Sequence of chain 1.C:
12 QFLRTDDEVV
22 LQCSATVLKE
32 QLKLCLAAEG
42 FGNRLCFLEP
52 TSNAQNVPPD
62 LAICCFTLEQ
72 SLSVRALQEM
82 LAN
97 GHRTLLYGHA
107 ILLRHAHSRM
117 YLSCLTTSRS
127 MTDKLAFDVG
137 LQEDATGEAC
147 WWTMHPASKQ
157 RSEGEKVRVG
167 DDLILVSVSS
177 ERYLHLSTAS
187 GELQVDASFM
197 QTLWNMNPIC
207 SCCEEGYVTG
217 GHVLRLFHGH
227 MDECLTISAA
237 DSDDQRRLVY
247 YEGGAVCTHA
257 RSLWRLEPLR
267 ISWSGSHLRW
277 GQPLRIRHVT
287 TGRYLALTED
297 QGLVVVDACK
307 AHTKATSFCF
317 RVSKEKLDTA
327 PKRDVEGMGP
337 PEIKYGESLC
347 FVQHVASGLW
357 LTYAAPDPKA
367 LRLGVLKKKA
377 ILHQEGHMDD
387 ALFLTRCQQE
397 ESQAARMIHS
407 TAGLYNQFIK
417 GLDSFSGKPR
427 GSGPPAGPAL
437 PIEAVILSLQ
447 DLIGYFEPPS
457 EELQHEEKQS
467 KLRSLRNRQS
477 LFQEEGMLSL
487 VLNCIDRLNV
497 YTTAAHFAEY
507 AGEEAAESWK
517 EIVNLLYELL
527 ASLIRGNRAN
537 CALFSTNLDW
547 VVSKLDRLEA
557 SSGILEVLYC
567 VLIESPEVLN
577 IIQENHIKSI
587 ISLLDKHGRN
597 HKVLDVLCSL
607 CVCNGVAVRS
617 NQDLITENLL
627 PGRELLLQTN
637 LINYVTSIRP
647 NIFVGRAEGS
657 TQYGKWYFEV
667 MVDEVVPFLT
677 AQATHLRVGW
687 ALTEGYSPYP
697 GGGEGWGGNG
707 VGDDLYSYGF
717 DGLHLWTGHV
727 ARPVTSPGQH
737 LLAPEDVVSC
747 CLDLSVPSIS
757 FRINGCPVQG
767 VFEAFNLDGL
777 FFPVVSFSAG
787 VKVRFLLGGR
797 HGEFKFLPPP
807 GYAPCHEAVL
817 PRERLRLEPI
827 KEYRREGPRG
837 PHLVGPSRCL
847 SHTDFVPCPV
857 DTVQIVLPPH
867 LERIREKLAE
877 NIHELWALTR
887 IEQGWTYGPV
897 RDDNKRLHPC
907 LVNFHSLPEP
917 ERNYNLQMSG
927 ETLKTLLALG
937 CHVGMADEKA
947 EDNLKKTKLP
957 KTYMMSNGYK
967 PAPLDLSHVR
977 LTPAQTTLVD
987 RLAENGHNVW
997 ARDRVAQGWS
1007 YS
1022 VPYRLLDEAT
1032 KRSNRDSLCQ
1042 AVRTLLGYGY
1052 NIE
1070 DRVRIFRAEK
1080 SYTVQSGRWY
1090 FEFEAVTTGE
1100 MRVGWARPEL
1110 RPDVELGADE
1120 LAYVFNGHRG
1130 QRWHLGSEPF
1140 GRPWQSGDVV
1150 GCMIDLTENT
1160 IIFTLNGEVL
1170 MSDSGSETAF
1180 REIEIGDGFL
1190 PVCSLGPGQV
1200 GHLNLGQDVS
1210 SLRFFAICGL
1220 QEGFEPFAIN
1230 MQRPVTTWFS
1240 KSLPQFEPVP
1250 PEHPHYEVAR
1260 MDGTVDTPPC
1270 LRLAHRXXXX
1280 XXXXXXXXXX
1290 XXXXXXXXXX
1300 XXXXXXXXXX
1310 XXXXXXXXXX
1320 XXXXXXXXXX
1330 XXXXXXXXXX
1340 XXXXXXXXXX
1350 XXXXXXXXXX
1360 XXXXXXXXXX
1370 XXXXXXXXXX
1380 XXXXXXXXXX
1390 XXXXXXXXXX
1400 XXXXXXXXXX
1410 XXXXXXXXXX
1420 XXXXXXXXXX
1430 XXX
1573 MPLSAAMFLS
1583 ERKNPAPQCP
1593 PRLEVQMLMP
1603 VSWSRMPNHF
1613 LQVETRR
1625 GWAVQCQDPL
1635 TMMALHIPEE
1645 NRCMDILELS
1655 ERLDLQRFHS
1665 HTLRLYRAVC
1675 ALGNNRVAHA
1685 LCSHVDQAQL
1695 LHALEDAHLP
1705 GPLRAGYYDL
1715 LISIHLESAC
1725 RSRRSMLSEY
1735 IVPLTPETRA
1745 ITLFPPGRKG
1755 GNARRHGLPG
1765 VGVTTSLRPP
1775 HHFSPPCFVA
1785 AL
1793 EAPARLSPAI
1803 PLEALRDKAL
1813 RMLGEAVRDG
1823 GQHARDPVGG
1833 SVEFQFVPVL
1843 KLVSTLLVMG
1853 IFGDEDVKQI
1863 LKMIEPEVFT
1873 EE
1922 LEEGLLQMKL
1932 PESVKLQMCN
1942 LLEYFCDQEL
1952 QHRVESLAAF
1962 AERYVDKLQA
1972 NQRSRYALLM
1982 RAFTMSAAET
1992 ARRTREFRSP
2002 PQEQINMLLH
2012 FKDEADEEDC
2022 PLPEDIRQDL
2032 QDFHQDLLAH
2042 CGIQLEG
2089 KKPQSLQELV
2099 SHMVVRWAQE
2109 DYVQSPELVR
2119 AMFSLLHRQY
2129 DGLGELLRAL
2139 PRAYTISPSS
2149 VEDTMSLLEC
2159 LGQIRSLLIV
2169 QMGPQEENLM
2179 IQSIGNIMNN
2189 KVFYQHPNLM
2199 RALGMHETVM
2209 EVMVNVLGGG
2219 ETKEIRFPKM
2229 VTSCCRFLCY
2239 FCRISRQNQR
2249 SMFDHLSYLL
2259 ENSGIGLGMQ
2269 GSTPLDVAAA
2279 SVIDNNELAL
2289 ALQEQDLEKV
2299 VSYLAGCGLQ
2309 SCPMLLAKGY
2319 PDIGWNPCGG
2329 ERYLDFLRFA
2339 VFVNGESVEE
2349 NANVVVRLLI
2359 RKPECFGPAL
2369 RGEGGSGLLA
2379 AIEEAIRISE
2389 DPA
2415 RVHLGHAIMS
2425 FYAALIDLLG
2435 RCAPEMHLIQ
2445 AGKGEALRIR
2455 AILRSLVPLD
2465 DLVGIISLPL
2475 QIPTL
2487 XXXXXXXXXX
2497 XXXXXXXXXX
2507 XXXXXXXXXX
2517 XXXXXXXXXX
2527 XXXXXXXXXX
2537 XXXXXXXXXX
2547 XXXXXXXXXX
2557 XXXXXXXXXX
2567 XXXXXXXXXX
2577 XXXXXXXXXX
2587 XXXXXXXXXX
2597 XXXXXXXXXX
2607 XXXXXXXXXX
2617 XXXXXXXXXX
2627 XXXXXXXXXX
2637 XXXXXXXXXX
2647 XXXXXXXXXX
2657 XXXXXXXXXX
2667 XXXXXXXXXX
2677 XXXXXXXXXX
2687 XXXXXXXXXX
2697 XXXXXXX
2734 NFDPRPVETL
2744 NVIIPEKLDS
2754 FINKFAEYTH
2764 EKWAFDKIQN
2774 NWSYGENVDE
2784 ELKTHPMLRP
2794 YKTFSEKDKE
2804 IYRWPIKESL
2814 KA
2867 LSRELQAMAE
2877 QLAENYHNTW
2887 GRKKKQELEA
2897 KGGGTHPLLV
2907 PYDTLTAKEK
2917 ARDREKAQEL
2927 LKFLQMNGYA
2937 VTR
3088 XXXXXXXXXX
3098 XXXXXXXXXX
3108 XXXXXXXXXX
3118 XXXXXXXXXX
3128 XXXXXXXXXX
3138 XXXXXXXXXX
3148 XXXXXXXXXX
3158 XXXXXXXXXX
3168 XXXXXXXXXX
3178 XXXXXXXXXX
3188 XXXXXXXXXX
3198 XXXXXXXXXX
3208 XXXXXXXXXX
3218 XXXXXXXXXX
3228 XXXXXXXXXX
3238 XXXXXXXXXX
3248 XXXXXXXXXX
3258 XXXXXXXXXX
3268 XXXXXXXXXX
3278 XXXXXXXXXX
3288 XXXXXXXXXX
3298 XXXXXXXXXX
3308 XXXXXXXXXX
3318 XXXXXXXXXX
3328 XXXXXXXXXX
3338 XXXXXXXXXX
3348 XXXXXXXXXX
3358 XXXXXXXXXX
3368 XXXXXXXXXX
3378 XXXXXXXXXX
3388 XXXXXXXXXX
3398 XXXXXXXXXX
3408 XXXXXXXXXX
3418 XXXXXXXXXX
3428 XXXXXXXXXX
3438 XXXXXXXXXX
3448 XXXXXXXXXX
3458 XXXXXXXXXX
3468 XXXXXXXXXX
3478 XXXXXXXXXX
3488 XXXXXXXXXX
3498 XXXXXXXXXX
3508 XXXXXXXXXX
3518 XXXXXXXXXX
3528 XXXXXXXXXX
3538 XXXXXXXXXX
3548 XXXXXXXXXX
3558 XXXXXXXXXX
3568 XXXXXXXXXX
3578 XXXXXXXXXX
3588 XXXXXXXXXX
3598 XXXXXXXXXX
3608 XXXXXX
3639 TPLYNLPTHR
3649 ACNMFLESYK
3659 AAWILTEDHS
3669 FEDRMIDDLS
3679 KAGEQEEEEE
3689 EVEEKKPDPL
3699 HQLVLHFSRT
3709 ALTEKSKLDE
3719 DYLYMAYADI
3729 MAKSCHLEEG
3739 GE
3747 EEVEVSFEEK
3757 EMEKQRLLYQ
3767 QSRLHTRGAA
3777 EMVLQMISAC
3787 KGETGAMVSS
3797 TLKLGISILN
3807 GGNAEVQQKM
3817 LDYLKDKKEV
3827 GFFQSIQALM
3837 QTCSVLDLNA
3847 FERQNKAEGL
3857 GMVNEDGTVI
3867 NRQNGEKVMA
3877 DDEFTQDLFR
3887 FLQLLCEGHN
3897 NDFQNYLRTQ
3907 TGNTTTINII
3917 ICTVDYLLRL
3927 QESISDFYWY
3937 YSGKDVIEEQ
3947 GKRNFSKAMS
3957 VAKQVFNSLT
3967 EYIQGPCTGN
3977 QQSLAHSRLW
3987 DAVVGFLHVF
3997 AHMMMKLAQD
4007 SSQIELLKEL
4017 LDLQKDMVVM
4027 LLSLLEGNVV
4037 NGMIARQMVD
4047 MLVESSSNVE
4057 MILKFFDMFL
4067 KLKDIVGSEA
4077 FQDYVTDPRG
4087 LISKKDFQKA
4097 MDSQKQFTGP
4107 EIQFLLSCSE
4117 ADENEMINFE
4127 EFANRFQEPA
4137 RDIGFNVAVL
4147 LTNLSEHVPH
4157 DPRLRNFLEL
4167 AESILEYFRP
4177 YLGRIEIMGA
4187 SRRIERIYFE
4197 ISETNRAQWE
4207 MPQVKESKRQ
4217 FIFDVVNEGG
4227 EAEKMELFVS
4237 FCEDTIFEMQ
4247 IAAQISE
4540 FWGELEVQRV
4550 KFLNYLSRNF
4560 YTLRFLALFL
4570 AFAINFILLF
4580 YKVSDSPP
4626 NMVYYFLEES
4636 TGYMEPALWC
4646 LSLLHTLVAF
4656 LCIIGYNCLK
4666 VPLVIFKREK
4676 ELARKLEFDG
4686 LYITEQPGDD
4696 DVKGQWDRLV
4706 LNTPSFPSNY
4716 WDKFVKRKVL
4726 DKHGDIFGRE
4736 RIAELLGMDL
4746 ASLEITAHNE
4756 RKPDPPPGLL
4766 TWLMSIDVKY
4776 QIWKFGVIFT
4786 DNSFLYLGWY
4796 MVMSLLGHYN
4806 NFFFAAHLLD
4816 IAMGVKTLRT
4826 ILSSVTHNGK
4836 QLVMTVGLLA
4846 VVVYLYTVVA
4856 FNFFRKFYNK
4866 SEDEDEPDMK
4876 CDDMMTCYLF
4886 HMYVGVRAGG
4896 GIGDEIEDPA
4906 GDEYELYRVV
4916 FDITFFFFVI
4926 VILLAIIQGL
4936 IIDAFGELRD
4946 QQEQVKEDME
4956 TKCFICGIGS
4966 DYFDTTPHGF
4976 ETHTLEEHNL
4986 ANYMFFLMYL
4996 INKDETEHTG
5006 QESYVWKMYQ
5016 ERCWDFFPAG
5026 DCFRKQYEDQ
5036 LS

The protein below binds the small molecule below.
Small molecule (SMILES): Nc1ncnc2c1ncn2[C@@H]1O[C@H](CO[P](=O)(O)O[P](=O)(O)CP(=O)(O)O)[C@@H](O)[C@H]1O

Binding-site contacts:
Ligand atom N6 contacts residue ASN4984 of chain 1.C at 3.8 Å.
Ligand atom C6 contacts residue CYS4958 of chain 1.C at 3.8 Å (hydrophobic).
Ligand atom N1 contacts residue LEU4985 of chain 1.C at 4.3 Å.
Ligand atom N1 contacts residue THR4979 of chain 1.C at 2.9 Å (h-bond).
Ligand atom N7 contacts residue ASN4984 of chain 1.C at 3.9 Å.
Ligand atom C8 contacts residue LEU4985 of chain 1.C at 4.5 Å (hydrophobic).
Ligand atom C5 contacts residue THR4979 of chain 1.C at 3.1 Å.
Ligand atom O2' contacts residue GLU4955 of chain 1.C at 4.2 Å.
Ligand atom O1B contacts residue ARG4215 of chain 1.C at 4.4 Å.
Ligand atom C6 contacts residue LEU4985 of chain 1.C at 3.5 Å (hydrophobic).
Ligand atom C2 contacts residue MET4954 of chain 1.C at 4.2 Å (hydrophobic).
Ligand atom N3 contacts residue THR4979 of chain 1.C at 3.7 Å.
Ligand atom C4 contacts residue THR4979 of chain 1.C at 3.6 Å.
Ligand atom O2A contacts residue ARG4215 of chain 1.C at 3.7 Å.
Ligand atom C2 contacts residue CYS4958 of chain 1.C at 3.1 Å (hydrophobic).
Ligand atom N1 contacts residue CYS4958 of chain 1.C at 2.7 Å (h-bond).
Ligand atom N3 contacts residue CYS4958 of chain 1.C at 4.3 Å.
Ligand atom N6 contacts residue HIS4983 of chain 1.C at 3.3 Å (h-bond).
Ligand atom C3B contacts residue LYS4211 of chain 1.C at 4.4 Å.
Ligand atom C5 contacts residue LEU4985 of chain 1.C at 3.6 Å (hydrophobic).
Ligand atom C6 contacts residue THR4979 of chain 1.C at 2.8 Å.
Ligand atom N1 contacts residue PHE4959 of chain 1.C at 4.5 Å.
Ligand atom N9 contacts residue MET4954 of chain 1.C at 4.1 Å.
Ligand atom C1' contacts residue MET4954 of chain 1.C at 4.1 Å (hydrophobic).
Ligand atom C2 contacts residue LYS4957 of chain 1.C at 4.0 Å.
Ligand atom O2' contacts residue MET4954 of chain 1.C at 3.7 Å.
Ligand atom C4 contacts residue LEU4985 of chain 1.C at 4.5 Å (hydrophobic).
Ligand atom N7 contacts residue LEU4985 of chain 1.C at 3.7 Å.
Ligand atom N3 contacts residue MET4954 of chain 1.C at 4.0 Å.
Ligand atom N6 contacts residue THR4979 of chain 1.C at 3.2 Å (h-bond).
Ligand atom C2 contacts residue THR4979 of chain 1.C at 3.4 Å.
Ligand atom N6 contacts residue LEU4985 of chain 1.C at 3.4 Å.
Ligand atom N9 contacts residue THR4979 of chain 1.C at 4.5 Å.
Ligand atom C4 contacts residue MET4954 of chain 1.C at 4.1 Å (hydrophobic).
Ligand atom N6 contacts residue CYS4958 of chain 1.C at 4.2 Å.
Ligand atom N7 contacts residue THR4979 of chain 1.C at 3.9 Å.